Binding-site contacts:
Ligand atom CD contacts residue SER86 of chain 40.A at 3.5 Å.
Ligand atom CD2 contacts residue ILE84 of chain 40.A at 3.9 Å (hydrophobic).
Ligand atom NH2 contacts residue ASN101 of chain 40.A at 3.7 Å.
Ligand atom CB contacts residue SER86 of chain 40.A at 3.9 Å.
Ligand atom CZ contacts residue LYS98 of chain 40.A at 3.7 Å.
Ligand atom CZ contacts residue PHE100 of chain 40.A at 4.1 Å (hydrophobic).
Ligand atom N contacts residue SER86 of chain 40.A at 4.0 Å.
Ligand atom N contacts residue LYS234 of chain 39.C at 1.5 Å.
Ligand atom CZ contacts residue SER86 of chain 40.A at 3.2 Å.
Ligand atom NH2 contacts residue PHE100 of chain 40.A at 2.8 Å (h-bond).
Ligand atom N contacts residue LYS234 of chain 39.C at 3.6 Å.
Ligand atom O contacts residue SER86 of chain 40.A at 2.8 Å (h-bond).
Ligand atom NH2 contacts residue SER86 of chain 40.A at 3.5 Å (h-bond).
Ligand atom CZ contacts residue LEU87 of chain 40.A at 4.2 Å (hydrophobic).
Ligand atom C contacts residue THR88 of chain 40.A at 4.2 Å.
Ligand atom C contacts residue LYS234 of chain 39.C at 3.0 Å.
Ligand atom CG contacts residue SER86 of chain 40.A at 4.2 Å.
Ligand atom NH1 contacts residue LEU87 of chain 40.A at 3.9 Å.
Ligand atom NE contacts residue ASN101 of chain 40.A at 3.0 Å (h-bond).
Ligand atom N contacts residue SER233 of chain 39.C at 3.0 Å (h-bond).
Ligand atom CA contacts residue SER233 of chain 39.C at 3.6 Å.
Ligand atom NH1 contacts residue SER86 of chain 40.A at 3.4 Å (h-bond).
Ligand atom O contacts residue LYS234 of chain 39.C at 3.4 Å.
Ligand atom C contacts residue LYS98 of chain 40.A at 3.7 Å.
Ligand atom NH1 contacts residue THR88 of chain 40.A at 3.8 Å.
Ligand atom NH1 contacts residue LYS98 of chain 40.A at 3.7 Å.
Ligand atom O contacts residue LYS98 of chain 40.A at 3.8 Å.
Ligand atom NH2 contacts residue LEU87 of chain 40.A at 3.9 Å.
Ligand atom NH2 contacts residue LYS98 of chain 40.A at 2.7 Å (salt-bridge).
Ligand atom CB contacts residue LYS234 of chain 39.C at 3.9 Å.
Ligand atom O contacts residue THR88 of chain 40.A at 3.7 Å.
Ligand atom CD contacts residue ASN101 of chain 40.A at 3.2 Å.
Ligand atom CA contacts residue LYS234 of chain 39.C at 2.5 Å.
Ligand atom NE contacts residue SER86 of chain 40.A at 3.6 Å.
Ligand atom CD1 contacts residue ILE84 of chain 40.A at 4.0 Å (hydrophobic).
Ligand atom C contacts residue SER86 of chain 40.A at 3.6 Å.
Ligand atom CA contacts residue SER86 of chain 40.A at 4.0 Å.
Ligand atom CB contacts residue SER233 of chain 39.C at 4.1 Å.
Ligand atom CZ contacts residue ASN101 of chain 40.A at 3.7 Å.
Ligand atom NH2 contacts residue LYS97 of chain 40.A at 3.6 Å (salt-bridge).

Sequence of chain 40.A:
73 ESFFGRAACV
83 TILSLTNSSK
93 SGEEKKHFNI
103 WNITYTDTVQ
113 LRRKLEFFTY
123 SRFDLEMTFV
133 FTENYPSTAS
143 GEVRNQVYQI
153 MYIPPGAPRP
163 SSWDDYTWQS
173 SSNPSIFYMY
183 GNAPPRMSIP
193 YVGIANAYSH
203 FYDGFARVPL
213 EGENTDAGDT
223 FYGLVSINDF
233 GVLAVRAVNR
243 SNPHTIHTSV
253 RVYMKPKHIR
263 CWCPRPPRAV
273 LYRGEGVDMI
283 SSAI

Sequence of chain 39.C:
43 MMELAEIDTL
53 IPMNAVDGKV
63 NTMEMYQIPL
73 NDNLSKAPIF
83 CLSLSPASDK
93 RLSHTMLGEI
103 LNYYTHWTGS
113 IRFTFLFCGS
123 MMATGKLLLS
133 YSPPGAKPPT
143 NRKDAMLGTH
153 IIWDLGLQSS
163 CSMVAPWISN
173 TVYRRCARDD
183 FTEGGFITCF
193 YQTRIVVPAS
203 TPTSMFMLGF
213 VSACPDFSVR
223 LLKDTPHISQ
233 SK

A small-molecule ligand and the protein it binds are described below.
Small molecule (SMILES): CC[C@H](C)[C@H](NC(=O)[C@@H](N)CC(C)C)C(=O)NCC(=O)N[C@@H](CCCN=C(N)N)C(=O)N[C@H](C=O)[C@@H](C)O